Sequence of chain 1.A:
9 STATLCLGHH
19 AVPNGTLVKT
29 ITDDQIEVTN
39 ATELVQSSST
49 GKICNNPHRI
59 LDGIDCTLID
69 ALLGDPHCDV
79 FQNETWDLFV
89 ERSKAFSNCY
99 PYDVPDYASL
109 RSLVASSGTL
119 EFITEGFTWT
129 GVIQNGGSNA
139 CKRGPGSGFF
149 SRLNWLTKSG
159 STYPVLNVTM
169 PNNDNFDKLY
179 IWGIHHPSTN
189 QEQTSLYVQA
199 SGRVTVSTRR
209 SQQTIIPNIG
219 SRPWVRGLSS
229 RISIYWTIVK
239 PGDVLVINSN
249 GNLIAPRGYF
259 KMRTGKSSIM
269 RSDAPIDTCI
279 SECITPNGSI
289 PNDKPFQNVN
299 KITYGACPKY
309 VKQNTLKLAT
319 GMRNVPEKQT

Binding-site contacts:
Ligand atom C1 contacts residue ASN285 of chain 1.A at 1.5 Å.
Ligand atom C7 contacts residue ASN285 of chain 1.A at 3.1 Å.
Ligand atom O5 contacts residue ASN298 of chain 1.A at 3.7 Å.
Ligand atom C2 contacts residue ASN285 of chain 1.A at 2.5 Å.
Ligand atom C8 contacts residue SER45 of chain 1.A at 3.5 Å.
Ligand atom C1 contacts residue VAL297 of chain 1.A at 3.5 Å (hydrophobic).
Ligand atom C3 contacts residue VAL297 of chain 1.A at 4.3 Å (hydrophobic).
Ligand atom C1 contacts residue ASN298 of chain 1.A at 4.0 Å.
Ligand atom C2 contacts residue VAL297 of chain 1.A at 4.0 Å (hydrophobic).
Ligand atom C7 contacts residue VAL297 of chain 1.A at 4.4 Å (hydrophobic).
Ligand atom C8 contacts residue VAL297 of chain 1.A at 4.2 Å (hydrophobic).
Ligand atom O7 contacts residue ASN285 of chain 1.A at 2.9 Å (h-bond).
Ligand atom C6 contacts residue ASN298 of chain 1.A at 4.3 Å.
Ligand atom O5 contacts residue ASN285 of chain 1.A at 2.4 Å (h-bond).
Ligand atom N2 contacts residue ASN285 of chain 1.A at 3.0 Å (h-bond).
Ligand atom O6 contacts residue ASN298 of chain 1.A at 3.9 Å.
Ligand atom C5 contacts residue ASN285 of chain 1.A at 3.7 Å.
Ligand atom C3 contacts residue ASN285 of chain 1.A at 3.8 Å.
Ligand atom C4 contacts residue ASN285 of chain 1.A at 4.2 Å.
Ligand atom N2 contacts residue VAL297 of chain 1.A at 3.6 Å (h-bond).
Ligand atom C5 contacts residue ASN298 of chain 1.A at 4.0 Å.
Ligand atom C8 contacts residue ASN285 of chain 1.A at 4.4 Å.

A small-molecule ligand and the protein it binds are described below.
Small molecule (SMILES): CC(=O)N[C@@H]1[C@@H](O)[C@H](O)[C@@H](CO)O[C@H]1O